Binding-site contacts:
Ligand atom CA contacts residue THR25 of chain 1.M at 3.8 Å.
Ligand atom CZ3 contacts residue HIS34 of chain 1.N at 4.0 Å.
Ligand atom O contacts residue GLY27 of chain 1.M at 3.1 Å (h-bond).
Ligand atom CB contacts residue THR25 of chain 1.M at 3.7 Å.
Ligand atom CD1 contacts residue GLN47 of chain 1.N at 3.6 Å.
Ligand atom CH2 contacts residue ILE22 of chain 1.N at 4.0 Å (hydrophobic).
Ligand atom CZ2 contacts residue ALA46 of chain 1.N at 4.0 Å (hydrophobic).
Ligand atom CZ2 contacts residue THR52 of chain 1.N at 4.0 Å.
Ligand atom OXT contacts residue THR52 of chain 1.N at 2.8 Å (h-bond).
Ligand atom O contacts residue THR25 of chain 1.M at 4.0 Å.
Ligand atom N contacts residue THR30 of chain 1.M at 2.9 Å (h-bond).
Ligand atom CE3 contacts residue HIS34 of chain 1.N at 4.0 Å.
Ligand atom C contacts residue THR49 of chain 1.N at 3.4 Å.
Ligand atom NE1 contacts residue GLN47 of chain 1.N at 2.9 Å (h-bond).
Ligand atom CA contacts residue GLY27 of chain 1.M at 3.5 Å.
Ligand atom CE3 contacts residue THR30 of chain 1.M at 3.9 Å.
Ligand atom N contacts residue ASP29 of chain 1.M at 3.0 Å (salt-bridge).
Ligand atom CZ2 contacts residue ILE55 of chain 1.N at 3.9 Å (hydrophobic).
Ligand atom CH2 contacts residue GLY23 of chain 1.N at 3.6 Å.
Ligand atom CA contacts residue THR30 of chain 1.M at 3.2 Å.
Ligand atom O contacts residue SER53 of chain 1.M at 2.9 Å (h-bond).
Ligand atom CE2 contacts residue GLN47 of chain 1.N at 4.0 Å.
Ligand atom CE3 contacts residue HIS33 of chain 1.N at 4.0 Å.
Ligand atom C contacts residue GLY27 of chain 1.M at 3.5 Å.
Ligand atom CA contacts residue SER53 of chain 1.M at 4.0 Å.
Ligand atom N contacts residue THR25 of chain 1.M at 2.9 Å (h-bond).
Ligand atom O contacts residue THR49 of chain 1.N at 3.5 Å (h-bond).
Ligand atom CG contacts residue SER53 of chain 1.M at 3.8 Å.
Ligand atom OXT contacts residue HIS51 of chain 1.N at 4.0 Å.
Ligand atom C contacts residue THR52 of chain 1.N at 3.9 Å.
Ligand atom N contacts residue GLY27 of chain 1.M at 2.7 Å (h-bond).
Ligand atom OXT contacts residue THR49 of chain 1.N at 2.6 Å (h-bond).
Ligand atom CB contacts residue THR30 of chain 1.M at 3.5 Å.
Ligand atom O contacts residue ARG26 of chain 1.M at 3.5 Å.
Ligand atom CD1 contacts residue THR49 of chain 1.N at 3.8 Å.
Ligand atom CZ3 contacts residue GLY23 of chain 1.N at 3.6 Å.
Ligand atom NE1 contacts residue ALA46 of chain 1.N at 3.8 Å.
Ligand atom CB contacts residue SER53 of chain 1.M at 3.4 Å.
Ligand atom C contacts residue SER53 of chain 1.M at 3.6 Å.
Ligand atom CD1 contacts residue SER53 of chain 1.M at 3.5 Å.

Sequence of chain 1.M:
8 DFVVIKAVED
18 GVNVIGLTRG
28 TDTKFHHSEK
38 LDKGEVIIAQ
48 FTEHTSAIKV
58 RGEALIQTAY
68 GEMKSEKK

Sequence of chain 1.N:
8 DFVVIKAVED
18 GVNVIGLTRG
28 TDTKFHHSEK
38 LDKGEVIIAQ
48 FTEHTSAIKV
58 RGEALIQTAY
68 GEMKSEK

A small-molecule ligand and the protein it binds are described below.
Small molecule (SMILES): N[C@@H](Cc1c[nH]c2ccccc12)C(=O)O